This small molecule binds to this protein.
Small molecule (SMILES): CC(=O)N[C@H]1[C@H](O[C@H]2[C@H](O)[C@@H](NC(C)=O)CO[C@@H]2CO)O[C@H](CO)[C@@H](O)[C@@H]1O

Binding-site contacts:
Ligand atom C1 contacts residue ASN1134 of chain 1.D at 1.4 Å.
Ligand atom C3 contacts residue ASN1134 of chain 1.D at 3.8 Å.
Ligand atom C8 contacts residue VAL1133 of chain 1.D at 4.1 Å (hydrophobic).
Ligand atom O7 contacts residue ASN1134 of chain 1.D at 3.3 Å (h-bond).
Ligand atom N2 contacts residue ASN1134 of chain 1.D at 2.9 Å (h-bond).
Ligand atom C2 contacts residue ASN1134 of chain 1.D at 2.5 Å.
Ligand atom C8 contacts residue ILE1132 of chain 1.D at 3.3 Å (hydrophobic).
Ligand atom C8 contacts residue ASN1134 of chain 1.D at 4.4 Å.
Ligand atom C4 contacts residue ASN1134 of chain 1.D at 4.2 Å.
Ligand atom C7 contacts residue ASN1134 of chain 1.D at 3.3 Å.
Ligand atom C5 contacts residue ASN1134 of chain 1.D at 3.7 Å.
Ligand atom O5 contacts residue ASN1134 of chain 1.D at 2.4 Å (h-bond).

Sequence of chain 1.D:
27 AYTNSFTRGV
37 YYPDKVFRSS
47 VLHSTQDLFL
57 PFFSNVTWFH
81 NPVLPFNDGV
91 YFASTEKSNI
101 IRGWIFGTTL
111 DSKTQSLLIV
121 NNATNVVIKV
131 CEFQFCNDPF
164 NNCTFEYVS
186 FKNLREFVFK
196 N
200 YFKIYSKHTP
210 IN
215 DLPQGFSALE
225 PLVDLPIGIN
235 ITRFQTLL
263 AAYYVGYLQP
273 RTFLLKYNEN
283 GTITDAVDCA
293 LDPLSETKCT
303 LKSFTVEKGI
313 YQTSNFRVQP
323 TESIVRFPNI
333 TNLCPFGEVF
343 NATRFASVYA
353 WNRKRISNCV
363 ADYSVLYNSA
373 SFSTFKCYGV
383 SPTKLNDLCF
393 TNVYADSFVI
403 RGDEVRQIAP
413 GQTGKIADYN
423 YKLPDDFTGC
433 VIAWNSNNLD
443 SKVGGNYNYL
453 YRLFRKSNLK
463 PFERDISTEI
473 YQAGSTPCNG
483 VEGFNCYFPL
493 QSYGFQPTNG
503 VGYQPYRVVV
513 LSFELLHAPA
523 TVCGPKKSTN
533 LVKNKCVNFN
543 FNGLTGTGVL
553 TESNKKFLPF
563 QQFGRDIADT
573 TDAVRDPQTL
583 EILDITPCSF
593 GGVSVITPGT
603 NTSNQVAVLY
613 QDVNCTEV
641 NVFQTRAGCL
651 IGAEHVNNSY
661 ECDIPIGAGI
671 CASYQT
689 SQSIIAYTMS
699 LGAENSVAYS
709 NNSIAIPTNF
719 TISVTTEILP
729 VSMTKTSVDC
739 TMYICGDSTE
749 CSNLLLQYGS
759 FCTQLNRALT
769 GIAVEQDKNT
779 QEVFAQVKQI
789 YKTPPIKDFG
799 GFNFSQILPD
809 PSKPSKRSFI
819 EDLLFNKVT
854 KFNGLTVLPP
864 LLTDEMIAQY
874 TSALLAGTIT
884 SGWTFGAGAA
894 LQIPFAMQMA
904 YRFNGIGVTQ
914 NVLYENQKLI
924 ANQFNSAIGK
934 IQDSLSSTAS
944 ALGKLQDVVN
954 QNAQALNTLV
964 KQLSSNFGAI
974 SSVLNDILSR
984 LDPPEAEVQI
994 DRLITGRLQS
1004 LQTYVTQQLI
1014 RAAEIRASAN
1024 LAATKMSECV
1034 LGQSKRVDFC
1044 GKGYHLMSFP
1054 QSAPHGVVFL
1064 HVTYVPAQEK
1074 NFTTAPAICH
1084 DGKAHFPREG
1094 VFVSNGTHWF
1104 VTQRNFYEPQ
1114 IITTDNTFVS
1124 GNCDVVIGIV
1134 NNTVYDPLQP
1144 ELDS